Sequence of chain 1.A:
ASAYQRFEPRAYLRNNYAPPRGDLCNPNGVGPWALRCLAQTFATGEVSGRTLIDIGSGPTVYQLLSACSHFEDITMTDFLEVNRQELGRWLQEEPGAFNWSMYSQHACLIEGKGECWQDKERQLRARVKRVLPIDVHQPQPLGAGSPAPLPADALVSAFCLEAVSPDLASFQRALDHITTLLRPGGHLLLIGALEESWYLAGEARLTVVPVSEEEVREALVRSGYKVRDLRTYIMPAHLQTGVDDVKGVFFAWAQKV

Binding-site contacts:
Ligand atom C9 contacts residue ASN39 of chain 1.A at 3.7 Å.
Ligand atom F1 contacts residue GLU219 of chain 1.A at 2.6 Å.
Ligand atom C14 contacts residue TYR40 of chain 1.A at 3.9 Å (hydrophobic).
Ligand atom C13 contacts residue ALA57 of chain 1.A at 3.8 Å (hydrophobic).
Ligand atom C11 contacts residue GLU219 of chain 1.A at 3.7 Å.
Ligand atom C8 contacts residue ARG44 of chain 1.A at 3.7 Å.
Ligand atom C5 contacts residue TYR35 of chain 1.A at 3.4 Å (hydrophobic).
Ligand atom N2 contacts residue ASP267 of chain 1.A at 3.5 Å (salt-bridge).
Ligand atom C5 contacts residue PHE182 of chain 1.A at 3.4 Å (hydrophobic).
Ligand atom C3 contacts residue GLU219 of chain 1.A at 3.9 Å.
Ligand atom C6 contacts residue PHE182 of chain 1.A at 3.2 Å (hydrophobic).
Ligand atom O2 contacts residue VAL272 of chain 1.A at 3.4 Å.
Ligand atom C5 contacts residue TYR40 of chain 1.A at 3.4 Å (hydrophobic).
Ligand atom C12 contacts residue PHE182 of chain 1.A at 3.7 Å (hydrophobic).
Ligand atom C4 contacts residue TYR35 of chain 1.A at 2.9 Å (hydrophobic).
Ligand atom O2 contacts residue VAL53 of chain 1.A at 3.3 Å.
Ligand atom O1 contacts residue MET258 of chain 1.A at 3.7 Å.
Ligand atom C10 contacts residue PHE182 of chain 1.A at 3.8 Å (hydrophobic).
Ligand atom O2 contacts residue MET258 of chain 1.A at 3.5 Å.
Ligand atom O1 contacts residue ARG44 of chain 1.A at 3.0 Å.
Ligand atom F1 contacts residue ALA186 of chain 1.A at 3.9 Å.
Ligand atom F1 contacts residue TYR222 of chain 1.A at 3.2 Å.
Ligand atom C11 contacts residue TYR222 of chain 1.A at 3.6 Å (hydrophobic).
Ligand atom C1 contacts residue ASP267 of chain 1.A at 3.4 Å.
Ligand atom S2 contacts residue TYR40 of chain 1.A at 3.3 Å.
Ligand atom C6 contacts residue TYR40 of chain 1.A at 3.4 Å (hydrophobic).
Ligand atom C1 contacts residue GLU219 of chain 1.A at 3.1 Å.
Ligand atom F1 contacts residue VAL231 of chain 1.A at 3.9 Å.
Ligand atom C4 contacts residue PHE182 of chain 1.A at 3.9 Å (hydrophobic).
Ligand atom N2 contacts residue GLU219 of chain 1.A at 3.0 Å (salt-bridge).
Ligand atom O1 contacts residue VAL53 of chain 1.A at 3.7 Å.
Ligand atom C15 contacts residue ARG44 of chain 1.A at 3.6 Å.
Ligand atom C10 contacts residue ASN39 of chain 1.A at 3.8 Å.
Ligand atom C15 contacts residue TYR40 of chain 1.A at 3.8 Å (hydrophobic).
Ligand atom C15 contacts residue ASN39 of chain 1.A at 3.8 Å.
Ligand atom C14 contacts residue ASN39 of chain 1.A at 3.3 Å.
Ligand atom C7 contacts residue PHE182 of chain 1.A at 3.6 Å (hydrophobic).
Ligand atom C8 contacts residue PHE182 of chain 1.A at 3.8 Å (hydrophobic).
Ligand atom N1 contacts residue VAL53 of chain 1.A at 3.6 Å.
Ligand atom C10 contacts residue TYR35 of chain 1.A at 3.7 Å (hydrophobic).

This small molecule binds to this protein.
Small molecule (SMILES): O=S(=O)(c1ccc2c(c1)CN[C@@H](CF)C2)N1CCSCC1